Binding-site contacts:
Ligand atom C4 contacts residue ASN59 of chain 2.B at 4.2 Å.
Ligand atom C8 contacts residue ASN59 of chain 2.B at 3.4 Å.
Ligand atom C2 contacts residue ASN59 of chain 2.B at 2.5 Å.
Ligand atom O7 contacts residue ASN59 of chain 2.B at 4.4 Å.
Ligand atom O5 contacts residue SER61 of chain 2.B at 3.5 Å (h-bond).
Ligand atom C3 contacts residue ASN59 of chain 2.B at 3.8 Å.
Ligand atom C6 contacts residue THR62 of chain 2.B at 3.6 Å.
Ligand atom C5 contacts residue ASN59 of chain 2.B at 3.7 Å.
Ligand atom C5 contacts residue THR62 of chain 2.B at 4.0 Å.
Ligand atom C1 contacts residue SER61 of chain 2.B at 3.2 Å.
Ligand atom C7 contacts residue ASN59 of chain 2.B at 3.4 Å.
Ligand atom O5 contacts residue ASN59 of chain 2.B at 2.4 Å (h-bond).
Ligand atom C2 contacts residue SER61 of chain 2.B at 4.4 Å.
Ligand atom C5 contacts residue SER61 of chain 2.B at 3.8 Å.
Ligand atom O5 contacts residue THR62 of chain 2.B at 4.5 Å.
Ligand atom C1 contacts residue ASN59 of chain 2.B at 1.4 Å.
Ligand atom N2 contacts residue ASN59 of chain 2.B at 3.0 Å (h-bond).

Sequence of chain 2.B:
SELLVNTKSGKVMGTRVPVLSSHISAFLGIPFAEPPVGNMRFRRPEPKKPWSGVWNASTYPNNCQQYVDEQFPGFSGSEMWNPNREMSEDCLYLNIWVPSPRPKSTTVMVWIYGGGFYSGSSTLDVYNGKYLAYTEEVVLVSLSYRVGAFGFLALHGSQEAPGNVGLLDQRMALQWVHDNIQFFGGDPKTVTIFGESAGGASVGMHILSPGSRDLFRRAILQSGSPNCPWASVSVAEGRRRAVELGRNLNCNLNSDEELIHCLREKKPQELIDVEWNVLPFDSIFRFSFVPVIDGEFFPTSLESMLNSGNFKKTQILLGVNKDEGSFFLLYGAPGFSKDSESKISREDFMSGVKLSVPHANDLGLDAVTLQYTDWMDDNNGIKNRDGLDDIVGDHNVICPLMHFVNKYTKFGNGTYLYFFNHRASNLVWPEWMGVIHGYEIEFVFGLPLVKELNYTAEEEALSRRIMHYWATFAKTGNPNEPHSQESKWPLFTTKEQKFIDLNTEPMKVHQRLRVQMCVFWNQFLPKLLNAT

A small-molecule ligand and the protein it binds are described below.
Small molecule (SMILES): CC(=O)N[C@@H]1[C@@H](O)[C@H](O)[C@@H](CO)O[C@H]1O